Binding-site contacts:
Ligand atom C1 contacts residue GLN295 of chain 1.A at 3.8 Å.
Ligand atom C5 contacts residue ASN297 of chain 1.A at 3.8 Å.
Ligand atom C1 contacts residue ASN297 of chain 1.A at 1.5 Å.
Ligand atom N2 contacts residue GLN295 of chain 1.A at 3.0 Å (h-bond).
Ligand atom O7 contacts residue ASN333 of chain 1.A at 4.3 Å.
Ligand atom C7 contacts residue GLN295 of chain 1.A at 3.9 Å.
Ligand atom O7 contacts residue ASN297 of chain 1.A at 3.6 Å (h-bond).
Ligand atom C8 contacts residue ASN333 of chain 1.A at 3.6 Å.
Ligand atom O5 contacts residue ASN297 of chain 1.A at 2.4 Å (h-bond).
Ligand atom C7 contacts residue ASN333 of chain 1.A at 4.4 Å.
Ligand atom C3 contacts residue ASN297 of chain 1.A at 3.9 Å.
Ligand atom C2 contacts residue GLN295 of chain 1.A at 3.7 Å.
Ligand atom C2 contacts residue ASN297 of chain 1.A at 2.5 Å.
Ligand atom N2 contacts residue ASN297 of chain 1.A at 3.0 Å (h-bond).
Ligand atom C8 contacts residue ASN297 of chain 1.A at 3.7 Å.
Ligand atom C8 contacts residue GLN295 of chain 1.A at 3.1 Å.
Ligand atom C4 contacts residue ASN297 of chain 1.A at 4.3 Å.
Ligand atom C8 contacts residue ILE296 of chain 1.A at 4.4 Å (hydrophobic).
Ligand atom C7 contacts residue ASN297 of chain 1.A at 3.4 Å.
Ligand atom O3 contacts residue GLN295 of chain 1.A at 4.2 Å.
Ligand atom C3 contacts residue GLN295 of chain 1.A at 3.6 Å.

A small-molecule ligand and the protein it binds are described below.
Small molecule (SMILES): CC(=O)N[C@H]1[C@H](O[C@H]2[C@H](O)[C@@H](NC(C)=O)CO[C@@H]2CO)O[C@H](CO)[C@@H](O)[C@@H]1O

Sequence of chain 1.A:
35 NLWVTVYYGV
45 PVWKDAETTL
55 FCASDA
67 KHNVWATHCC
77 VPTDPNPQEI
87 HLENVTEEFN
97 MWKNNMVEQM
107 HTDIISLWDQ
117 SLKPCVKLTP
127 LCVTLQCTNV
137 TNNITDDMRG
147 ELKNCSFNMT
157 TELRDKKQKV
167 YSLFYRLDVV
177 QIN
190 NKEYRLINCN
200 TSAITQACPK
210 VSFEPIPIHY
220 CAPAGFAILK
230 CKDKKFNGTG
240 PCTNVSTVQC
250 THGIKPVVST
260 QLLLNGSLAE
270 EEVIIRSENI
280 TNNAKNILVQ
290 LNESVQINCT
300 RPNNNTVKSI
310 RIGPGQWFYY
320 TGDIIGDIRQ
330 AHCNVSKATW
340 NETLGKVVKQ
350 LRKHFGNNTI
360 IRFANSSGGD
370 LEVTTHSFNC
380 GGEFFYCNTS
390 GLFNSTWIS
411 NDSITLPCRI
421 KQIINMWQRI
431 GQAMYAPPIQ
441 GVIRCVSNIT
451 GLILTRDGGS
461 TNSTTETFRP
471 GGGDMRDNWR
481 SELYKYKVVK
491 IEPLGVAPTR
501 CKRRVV